Sequence of chain 4.A:
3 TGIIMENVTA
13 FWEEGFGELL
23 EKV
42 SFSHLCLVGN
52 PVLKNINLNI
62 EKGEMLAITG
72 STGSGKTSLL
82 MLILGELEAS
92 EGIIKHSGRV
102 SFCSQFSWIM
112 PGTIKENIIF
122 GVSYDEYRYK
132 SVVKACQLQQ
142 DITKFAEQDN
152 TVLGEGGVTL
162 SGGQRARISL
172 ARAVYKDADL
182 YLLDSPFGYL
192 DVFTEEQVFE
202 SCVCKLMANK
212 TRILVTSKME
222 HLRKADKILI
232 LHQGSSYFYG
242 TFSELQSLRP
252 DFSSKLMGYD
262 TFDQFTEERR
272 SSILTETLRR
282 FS

This protein binds this small molecule.
Small molecule (SMILES): Nc1ncnc2c1ncn2[C@@H]1O[C@H](CO[P](=O)(O)O[P](=O)(O)NP(=O)(O)O)[C@@H](O)[C@H]1O

Binding-site contacts:
Ligand atom O2B contacts residue LYS77 of chain 4.B at 3.5 Å (salt-bridge).
Ligand atom C2 contacts residue VAL41 of chain 4.B at 3.5 Å (hydrophobic).
Ligand atom O2G contacts residue GLN106 of chain 4.B at 3.3 Å (h-bond).
Ligand atom C3' contacts residue GLY74 of chain 4.B at 3.5 Å.
Ligand atom N3B contacts residue GLY74 of chain 4.B at 3.0 Å (h-bond).
Ligand atom PB contacts residue GLY74 of chain 4.B at 3.7 Å.
Ligand atom O1A contacts residue THR78 of chain 4.B at 3.8 Å.
Ligand atom C8 contacts residue LEU22 of chain 4.B at 3.8 Å (hydrophobic).
Ligand atom PG contacts residue LYS77 of chain 4.B at 3.8 Å.
Ligand atom O3A contacts residue LYS77 of chain 4.B at 3.7 Å.
Ligand atom O2G contacts residue MG1 of chain 4.H at 2.2 Å.
Ligand atom O1G contacts residue GLY74 of chain 4.B at 3.2 Å (h-bond).
Ligand atom PG contacts residue GLY74 of chain 4.B at 3.6 Å.
Ligand atom O1B contacts residue LYS77 of chain 4.B at 2.8 Å (salt-bridge).
Ligand atom O4' contacts residue LEU22 of chain 4.B at 3.8 Å.
Ligand atom O3A contacts residue GLY74 of chain 4.B at 3.4 Å.
Ligand atom PB contacts residue MG1 of chain 4.H at 3.5 Å.
Ligand atom O2A contacts residue SER79 of chain 4.B at 2.8 Å (h-bond).
Ligand atom PB contacts residue GLY76 of chain 4.B at 3.8 Å.
Ligand atom O3A contacts residue SER75 of chain 4.B at 3.8 Å.
Ligand atom O1B contacts residue GLY76 of chain 4.B at 3.0 Å (h-bond).
Ligand atom O3' contacts residue GLY74 of chain 4.B at 2.3 Å (h-bond).
Ligand atom O2A contacts residue LYS77 of chain 4.B at 3.8 Å.
Ligand atom N3 contacts residue VAL41 of chain 4.B at 3.3 Å.
Ligand atom PB contacts residue LYS77 of chain 4.B at 3.6 Å.
Ligand atom O2' contacts residue MET111 of chain 4.A at 2.8 Å.
Ligand atom O1B contacts residue GLY74 of chain 4.B at 3.5 Å (h-bond).
Ligand atom N3 contacts residue PHE43 of chain 4.B at 3.7 Å.
Ligand atom O1B contacts residue SER75 of chain 4.B at 2.9 Å (h-bond).
Ligand atom N3B contacts residue MG1 of chain 4.H at 3.7 Å.
Ligand atom O3A contacts residue GLY76 of chain 4.B at 3.1 Å (h-bond).
Ligand atom O2B contacts residue MG1 of chain 4.H at 2.2 Å.
Ligand atom O2B contacts residue THR78 of chain 4.B at 2.8 Å (h-bond).
Ligand atom O2A contacts residue GLY76 of chain 4.B at 3.2 Å.
Ligand atom O1G contacts residue THR73 of chain 4.B at 3.3 Å.
Ligand atom PG contacts residue MG1 of chain 4.H at 3.5 Å.
Ligand atom C5' contacts residue VAL53 of chain 4.B at 3.8 Å (hydrophobic).
Ligand atom O2A contacts residue THR78 of chain 4.B at 3.6 Å.
Ligand atom O1G contacts residue LYS77 of chain 4.B at 2.8 Å (salt-bridge).
Ligand atom O4' contacts residue TRP14 of chain 4.B at 3.7 Å.

Sequence of chain 4.B:
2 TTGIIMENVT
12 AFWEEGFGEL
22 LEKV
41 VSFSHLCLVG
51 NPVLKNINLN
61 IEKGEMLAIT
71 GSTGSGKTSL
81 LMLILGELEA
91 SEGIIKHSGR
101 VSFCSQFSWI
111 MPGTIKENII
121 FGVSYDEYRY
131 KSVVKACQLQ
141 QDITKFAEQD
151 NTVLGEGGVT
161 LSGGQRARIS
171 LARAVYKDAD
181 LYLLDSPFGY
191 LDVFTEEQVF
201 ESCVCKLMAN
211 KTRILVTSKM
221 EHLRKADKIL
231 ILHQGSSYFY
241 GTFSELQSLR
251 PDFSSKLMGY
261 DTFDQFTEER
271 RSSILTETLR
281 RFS